A protein and the small-molecule ligand that binds it are described below.
Small molecule (SMILES): CC(=O)N[C@@H]1[C@@H](O)[C@H](O)[C@@H](CO)O[C@H]1O

Sequence of chain 1.A:
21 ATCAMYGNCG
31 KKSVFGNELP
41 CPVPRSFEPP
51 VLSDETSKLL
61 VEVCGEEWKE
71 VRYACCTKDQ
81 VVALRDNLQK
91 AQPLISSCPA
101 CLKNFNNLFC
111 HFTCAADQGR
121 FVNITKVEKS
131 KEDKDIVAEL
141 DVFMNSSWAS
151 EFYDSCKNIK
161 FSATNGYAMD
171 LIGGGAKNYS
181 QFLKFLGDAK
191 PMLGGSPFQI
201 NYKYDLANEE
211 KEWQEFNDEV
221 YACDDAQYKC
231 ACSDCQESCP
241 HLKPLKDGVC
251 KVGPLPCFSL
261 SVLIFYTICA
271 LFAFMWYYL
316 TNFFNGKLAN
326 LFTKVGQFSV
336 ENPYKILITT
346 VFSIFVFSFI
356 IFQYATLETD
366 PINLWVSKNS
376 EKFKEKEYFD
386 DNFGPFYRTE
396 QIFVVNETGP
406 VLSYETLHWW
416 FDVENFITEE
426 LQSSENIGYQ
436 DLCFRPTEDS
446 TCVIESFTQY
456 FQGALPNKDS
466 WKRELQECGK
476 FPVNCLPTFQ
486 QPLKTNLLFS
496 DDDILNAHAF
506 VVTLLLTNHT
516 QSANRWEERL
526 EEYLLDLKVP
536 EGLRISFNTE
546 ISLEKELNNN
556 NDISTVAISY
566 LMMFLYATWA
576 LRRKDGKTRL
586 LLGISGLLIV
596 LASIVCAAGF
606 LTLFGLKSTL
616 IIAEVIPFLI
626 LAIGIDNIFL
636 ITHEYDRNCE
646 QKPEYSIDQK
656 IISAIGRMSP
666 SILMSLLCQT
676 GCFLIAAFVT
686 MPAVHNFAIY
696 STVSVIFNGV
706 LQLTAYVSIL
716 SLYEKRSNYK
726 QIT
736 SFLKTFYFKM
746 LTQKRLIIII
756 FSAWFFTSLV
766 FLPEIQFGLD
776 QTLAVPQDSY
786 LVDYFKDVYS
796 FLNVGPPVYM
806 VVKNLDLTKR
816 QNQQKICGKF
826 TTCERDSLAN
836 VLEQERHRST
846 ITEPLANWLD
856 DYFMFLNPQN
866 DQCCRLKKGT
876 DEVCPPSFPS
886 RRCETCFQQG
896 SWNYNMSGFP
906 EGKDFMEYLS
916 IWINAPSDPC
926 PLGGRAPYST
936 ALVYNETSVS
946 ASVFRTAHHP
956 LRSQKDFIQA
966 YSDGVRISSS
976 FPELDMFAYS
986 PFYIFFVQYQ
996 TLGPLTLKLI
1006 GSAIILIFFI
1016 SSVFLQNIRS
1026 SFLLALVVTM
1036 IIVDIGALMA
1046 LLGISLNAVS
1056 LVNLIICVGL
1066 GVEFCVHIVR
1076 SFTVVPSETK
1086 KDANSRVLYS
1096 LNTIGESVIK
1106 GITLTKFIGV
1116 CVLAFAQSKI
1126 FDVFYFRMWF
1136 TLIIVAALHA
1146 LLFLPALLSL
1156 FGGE

Binding-site contacts:
Ligand atom C8 contacts residue GLU212 of chain 1.A at 3.0 Å.
Ligand atom C4 contacts residue ASN123 of chain 1.A at 4.2 Å.
Ligand atom C7 contacts residue GLU212 of chain 1.A at 4.2 Å.
Ligand atom C8 contacts residue ASN123 of chain 1.A at 4.2 Å.
Ligand atom C1 contacts residue ASN123 of chain 1.A at 1.4 Å.
Ligand atom C7 contacts residue ASN123 of chain 1.A at 3.3 Å.
Ligand atom N2 contacts residue ASN123 of chain 1.A at 2.7 Å (h-bond).
Ligand atom C3 contacts residue ASN123 of chain 1.A at 3.8 Å.
Ligand atom C2 contacts residue ASN123 of chain 1.A at 2.4 Å.
Ligand atom N2 contacts residue GLU212 of chain 1.A at 4.2 Å.
Ligand atom C5 contacts residue ASN123 of chain 1.A at 3.6 Å.
Ligand atom O5 contacts residue ASN123 of chain 1.A at 2.4 Å (h-bond).
Ligand atom C8 contacts residue VAL122 of chain 1.A at 3.8 Å (hydrophobic).
Ligand atom O7 contacts residue ASN123 of chain 1.A at 3.6 Å.